Binding-site contacts:
Ligand atom C30 contacts residue GLY101 of chain 1.A at 3.4 Å.
Ligand atom C31 contacts residue CYS102 of chain 1.A at 3.2 Å (hydrophobic).
Ligand atom C22 contacts residue LEU149 of chain 1.A at 3.3 Å (hydrophobic).
Ligand atom C29 contacts residue PRO99 of chain 1.A at 3.7 Å (hydrophobic).
Ligand atom O05 contacts residue MET98 of chain 1.A at 3.3 Å (h-bond).
Ligand atom C01 contacts residue ASP160 of chain 1.A at 3.4 Å.
Ligand atom C01 contacts residue THR159 of chain 1.A at 3.5 Å.
Ligand atom C32 contacts residue CYS102 of chain 1.A at 2.7 Å (hydrophobic).
Ligand atom C23 contacts residue LEU149 of chain 1.A at 3.7 Å (hydrophobic).
Ligand atom C33 contacts residue ARG146 of chain 1.A at 3.4 Å.
Ligand atom C26 contacts residue MET98 of chain 1.A at 3.6 Å (hydrophobic).
Ligand atom C28 contacts residue GLY101 of chain 1.A at 3.6 Å.
Ligand atom C37 contacts residue VAL31 of chain 1.A at 3.7 Å (hydrophobic).
Ligand atom C27 contacts residue GLY101 of chain 1.A at 3.6 Å.
Ligand atom C23 contacts residue ALA48 of chain 1.A at 3.4 Å (hydrophobic).
Ligand atom F34 contacts residue MET95 of chain 1.A at 3.6 Å.
Ligand atom N10 contacts residue MET98 of chain 1.A at 2.9 Å (h-bond).
Ligand atom C26 contacts residue LEU23 of chain 1.A at 3.7 Å (hydrophobic).
Ligand atom C23 contacts residue GLN96 of chain 1.A at 3.2 Å.
Ligand atom C18 contacts residue ARG146 of chain 1.A at 3.7 Å.
Ligand atom C09 contacts residue MET95 of chain 1.A at 3.4 Å (hydrophobic).
Ligand atom N04 contacts residue LYS50 of chain 1.A at 3.0 Å (salt-bridge).
Ligand atom O36 contacts residue VAL31 of chain 1.A at 3.3 Å.
Ligand atom F34 contacts residue ILE94 of chain 1.A at 3.6 Å.
Ligand atom C33 contacts residue CYS102 of chain 1.A at 1.8 Å (hydrophobic).
Ligand atom C21 contacts residue LEU149 of chain 1.A at 3.6 Å (hydrophobic).
Ligand atom C14 contacts residue VAL31 of chain 1.A at 3.6 Å (hydrophobic).
Ligand atom C27 contacts residue MET98 of chain 1.A at 3.5 Å (hydrophobic).
Ligand atom N12 contacts residue ASP105 of chain 1.A at 3.6 Å.
Ligand atom C32 contacts residue ASP105 of chain 1.A at 3.6 Å.
Ligand atom C01 contacts residue LYS50 of chain 1.A at 3.7 Å.
Ligand atom F34 contacts residue LEU93 of chain 1.A at 3.1 Å.
Ligand atom O05 contacts residue LEU23 of chain 1.A at 3.6 Å.
Ligand atom C09 contacts residue LYS50 of chain 1.A at 3.6 Å.
Ligand atom O08 contacts residue CYS102 of chain 1.A at 3.4 Å.
Ligand atom N04 contacts residue VAL31 of chain 1.A at 3.5 Å.
Ligand atom C06 contacts residue MET95 of chain 1.A at 3.5 Å (hydrophobic).
Ligand atom O05 contacts residue LEU97 of chain 1.A at 3.6 Å.
Ligand atom C35 contacts residue VAL31 of chain 1.A at 3.7 Å (hydrophobic).
Ligand atom N07 contacts residue MET98 of chain 1.A at 2.9 Å (h-bond).

A small-molecule ligand and the protein it binds are described below.
Small molecule (SMILES): CCC(=O)Nc1ccc(OC)c(Nc2cc(-c3[nH]c(SCCOC)nc3-c3ccc(F)cc3)ccn2)c1

Sequence of chain 1.A:
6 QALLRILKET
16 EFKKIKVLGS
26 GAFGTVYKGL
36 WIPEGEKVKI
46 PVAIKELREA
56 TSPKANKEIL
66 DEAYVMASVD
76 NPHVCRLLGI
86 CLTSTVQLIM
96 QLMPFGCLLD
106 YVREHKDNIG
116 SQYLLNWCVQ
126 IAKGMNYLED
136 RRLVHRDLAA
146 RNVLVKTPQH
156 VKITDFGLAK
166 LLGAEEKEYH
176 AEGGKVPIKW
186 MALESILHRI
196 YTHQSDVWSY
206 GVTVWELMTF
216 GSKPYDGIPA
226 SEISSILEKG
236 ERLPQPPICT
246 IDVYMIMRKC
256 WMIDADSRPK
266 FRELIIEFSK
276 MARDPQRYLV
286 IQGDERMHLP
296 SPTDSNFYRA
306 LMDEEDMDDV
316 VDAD